This small molecule binds to this protein.
Small molecule (SMILES): CC(C)COC(=O)c1[nH]c2ccc(F)cc2c1-c1cn(CC2CCN(CCNS(=O)(=O)c3ccc(CC(C)C)cc3)CC2)nn1

Sequence of chain 1.B:
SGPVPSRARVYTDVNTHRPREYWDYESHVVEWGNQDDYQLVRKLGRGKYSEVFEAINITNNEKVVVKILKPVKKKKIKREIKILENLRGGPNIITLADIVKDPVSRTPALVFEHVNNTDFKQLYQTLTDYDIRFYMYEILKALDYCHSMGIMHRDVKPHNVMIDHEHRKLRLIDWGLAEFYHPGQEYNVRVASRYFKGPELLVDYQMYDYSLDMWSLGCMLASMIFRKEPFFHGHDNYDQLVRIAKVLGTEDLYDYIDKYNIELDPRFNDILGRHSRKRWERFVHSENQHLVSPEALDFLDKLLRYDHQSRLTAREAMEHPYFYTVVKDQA

Binding-site contacts:
Ligand atom C16 contacts residue ARG69 of chain 1.B at 3.4 Å.
Ligand atom S contacts residue VAL184 of chain 1.B at 3.6 Å (h-bond).
Ligand atom C30 contacts residue ILE162 of chain 1.B at 3.3 Å (hydrophobic).
Ligand atom C contacts residue PHE143 of chain 1.B at 3.4 Å (hydrophobic).
Ligand atom O2 contacts residue ASP197 of chain 1.B at 3.3 Å (salt-bridge).
Ligand atom C2 contacts residue HIS182 of chain 1.B at 3.2 Å.
Ligand atom C13 contacts residue VAL75 of chain 1.B at 3.7 Å (hydrophobic).
Ligand atom C12 contacts residue VAL75 of chain 1.B at 3.4 Å (hydrophobic).
Ligand atom C13 contacts residue ASP197 of chain 1.B at 3.5 Å.
Ligand atom N1 contacts residue HIS182 of chain 1.B at 3.5 Å (h-bond).
Ligand atom C contacts residue HIS182 of chain 1.B at 3.6 Å.
Ligand atom C11 contacts residue VAL75 of chain 1.B at 3.7 Å (hydrophobic).
Ligand atom N contacts residue PRO181 of chain 1.B at 3.2 Å (h-bond).
Ligand atom N3 contacts residue MET185 of chain 1.B at 3.7 Å.
Ligand atom N contacts residue VAL184 of chain 1.B at 3.1 Å (h-bond).
Ligand atom C2 contacts residue PHE143 of chain 1.B at 3.4 Å (hydrophobic).
Ligand atom C4 contacts residue MET185 of chain 1.B at 2.8 Å (hydrophobic).
Ligand atom C29 contacts residue TYR158 of chain 1.B at 3.7 Å (hydrophobic).
Ligand atom F contacts residue VAL138 of chain 1.B at 3.6 Å.
Ligand atom N1 contacts residue ASN140 of chain 1.B at 3.2 Å (h-bond).
Ligand atom O contacts residue PHE143 of chain 1.B at 3.1 Å.
Ligand atom O3 contacts residue ASN140 of chain 1.B at 3.4 Å (h-bond).
Ligand atom C29 contacts residue LEU150 of chain 1.B at 3.4 Å (hydrophobic).
Ligand atom C32 contacts residue PRO181 of chain 1.B at 3.3 Å (hydrophobic).
Ligand atom C10 contacts residue ILE196 of chain 1.B at 3.4 Å (hydrophobic).
Ligand atom C5 contacts residue MET185 of chain 1.B at 2.9 Å (hydrophobic).
Ligand atom O2 contacts residue LYS90 of chain 1.B at 3.4 Å.
Ligand atom C16 contacts residue GLY70 of chain 1.B at 3.0 Å.
Ligand atom C27 contacts residue MET247 of chain 1.B at 3.6 Å (hydrophobic).
Ligand atom O1 contacts residue VAL75 of chain 1.B at 3.2 Å.
Ligand atom C18 contacts residue PHE135 of chain 1.B at 3.5 Å (hydrophobic).
Ligand atom O3 contacts residue ILE186 of chain 1.B at 3.2 Å (h-bond).
Ligand atom C18 contacts residue VAL88 of chain 1.B at 3.7 Å (hydrophobic).
Ligand atom C4 contacts residue ASN140 of chain 1.B at 2.9 Å.
Ligand atom C19 contacts residue VAL88 of chain 1.B at 3.5 Å (hydrophobic).
Ligand atom F contacts residue VAL88 of chain 1.B at 3.5 Å.
Ligand atom C11 contacts residue ILE196 of chain 1.B at 3.4 Å (hydrophobic).
Ligand atom C13 contacts residue SER73 of chain 1.B at 3.7 Å.
Ligand atom O3 contacts residue VAL184 of chain 1.B at 2.9 Å (h-bond).
Ligand atom C1 contacts residue HIS182 of chain 1.B at 2.6 Å.